Sequence of chain 2.A:
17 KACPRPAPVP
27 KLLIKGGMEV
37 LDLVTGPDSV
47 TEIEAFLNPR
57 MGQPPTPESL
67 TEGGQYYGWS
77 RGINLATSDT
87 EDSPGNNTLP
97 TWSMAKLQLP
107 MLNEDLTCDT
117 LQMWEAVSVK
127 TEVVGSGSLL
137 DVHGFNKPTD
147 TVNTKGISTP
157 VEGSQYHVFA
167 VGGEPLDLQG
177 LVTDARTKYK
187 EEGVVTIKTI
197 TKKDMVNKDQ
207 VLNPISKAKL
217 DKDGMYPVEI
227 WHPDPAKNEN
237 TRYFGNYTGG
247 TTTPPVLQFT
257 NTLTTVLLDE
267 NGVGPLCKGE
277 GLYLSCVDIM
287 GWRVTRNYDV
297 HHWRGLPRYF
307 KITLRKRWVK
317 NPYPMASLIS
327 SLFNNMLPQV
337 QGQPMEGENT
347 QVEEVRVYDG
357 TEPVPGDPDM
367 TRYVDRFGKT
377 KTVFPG

Binding-site contacts:
Ligand atom C3 contacts residue HIS298 of chain 2.A at 3.6 Å.
Ligand atom C1 contacts residue ARG77 of chain 2.A at 3.6 Å.
Ligand atom C4 contacts residue TYR72 of chain 2.A at 3.8 Å (hydrophobic).
Ligand atom O1B contacts residue SER89 of chain 2.A at 3.1 Å (h-bond).
Ligand atom C11 contacts residue ASP85 of chain 2.B at 4.0 Å.
Ligand atom C1 contacts residue SER89 of chain 2.A at 3.5 Å.
Ligand atom N5 contacts residue TYR72 of chain 2.A at 3.4 Å (h-bond).
Ligand atom O1B contacts residue ARG77 of chain 2.A at 2.9 Å (salt-bridge).
Ligand atom C1 contacts residue TYR72 of chain 2.A at 4.1 Å (hydrophobic).
Ligand atom C3 contacts residue GLY78 of chain 2.A at 4.0 Å.
Ligand atom C4 contacts residue HIS298 of chain 2.A at 3.2 Å.
Ligand atom O1A contacts residue GLY78 of chain 2.A at 3.2 Å (h-bond).
Ligand atom O1B contacts residue TYR72 of chain 2.A at 4.1 Å.
Ligand atom O1A contacts residue TYR72 of chain 2.A at 3.5 Å.
Ligand atom C1 contacts residue LYS186 of chain 2.A at 3.9 Å.
Ligand atom O8 contacts residue ARG77 of chain 2.A at 3.2 Å (salt-bridge).
Ligand atom O4 contacts residue ILE79 of chain 2.A at 4.0 Å.
Ligand atom O4 contacts residue HIS298 of chain 2.A at 2.7 Å (h-bond).
Ligand atom O3 contacts residue GLY78 of chain 2.A at 3.3 Å.
Ligand atom C3 contacts residue GLY78 of chain 2.A at 3.6 Å.
Ligand atom C4 contacts residue ASN93 of chain 2.A at 4.2 Å.
Ligand atom O8 contacts residue TYR72 of chain 2.A at 4.3 Å.
Ligand atom O1A contacts residue LYS186 of chain 2.A at 2.8 Å (salt-bridge).
Ligand atom C2 contacts residue GLY78 of chain 2.A at 3.9 Å.
Ligand atom O1A contacts residue SER89 of chain 2.A at 3.1 Å (h-bond).
Ligand atom O10 contacts residue THR291 of chain 2.A at 4.3 Å.
Ligand atom C4 contacts residue GLY78 of chain 2.A at 3.4 Å.
Ligand atom O4 contacts residue THR291 of chain 2.A at 3.5 Å.
Ligand atom C5 contacts residue TYR72 of chain 2.A at 3.9 Å (hydrophobic).
Ligand atom O1A contacts residue HIS298 of chain 2.A at 3.9 Å.
Ligand atom O6 contacts residue ASN93 of chain 2.A at 3.0 Å (h-bond).
Ligand atom O4 contacts residue VAL296 of chain 2.A at 3.9 Å.
Ligand atom C5 contacts residue ASN93 of chain 2.A at 3.6 Å.
Ligand atom O4 contacts residue ASN80 of chain 2.A at 4.3 Å.
Ligand atom C1 contacts residue GLY78 of chain 2.A at 3.7 Å.
Ligand atom C3 contacts residue VAL296 of chain 2.A at 3.7 Å (hydrophobic).
Ligand atom C6 contacts residue ASN93 of chain 2.A at 3.0 Å.
Ligand atom O4 contacts residue GLY78 of chain 2.A at 3.1 Å.
Ligand atom O1A contacts residue ARG77 of chain 2.A at 3.2 Å (salt-bridge).
Ligand atom C6 contacts residue TYR72 of chain 2.A at 4.0 Å (hydrophobic).

Sequence of chain 2.B:
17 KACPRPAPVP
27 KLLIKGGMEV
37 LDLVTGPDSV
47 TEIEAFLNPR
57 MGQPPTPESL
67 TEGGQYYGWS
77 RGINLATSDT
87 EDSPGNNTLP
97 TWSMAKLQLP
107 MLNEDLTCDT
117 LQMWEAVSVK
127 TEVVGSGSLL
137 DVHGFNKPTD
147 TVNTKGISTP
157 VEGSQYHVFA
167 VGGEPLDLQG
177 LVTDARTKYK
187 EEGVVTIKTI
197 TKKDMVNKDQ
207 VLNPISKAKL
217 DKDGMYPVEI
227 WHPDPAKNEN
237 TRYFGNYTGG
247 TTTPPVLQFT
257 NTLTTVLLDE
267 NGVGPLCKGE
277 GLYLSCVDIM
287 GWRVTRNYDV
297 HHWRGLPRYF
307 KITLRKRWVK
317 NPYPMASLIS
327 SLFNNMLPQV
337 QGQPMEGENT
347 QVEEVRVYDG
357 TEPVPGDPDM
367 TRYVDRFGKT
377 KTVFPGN

This protein binds this small molecule.
Small molecule (SMILES): CC(=O)N[C@@H]1[C@@H](O[C@@H]2O[C@H](CO)[C@H](O)[C@H](O[C@]3(C(=O)O)C[C@H](O)[C@@H](NC(C)=O)[C@H]([C@H](O)[C@H](O)CO)O3)[C@H]2O)[C@H](O)[C@@H](CO[C@]2(C(=O)O)C[C@H](O)[C@@H](NC(C)=O)[C@H]([C@H](O)[C@H](O)CO)O2)O[C@H]1O